Sequence of chain 1.C:
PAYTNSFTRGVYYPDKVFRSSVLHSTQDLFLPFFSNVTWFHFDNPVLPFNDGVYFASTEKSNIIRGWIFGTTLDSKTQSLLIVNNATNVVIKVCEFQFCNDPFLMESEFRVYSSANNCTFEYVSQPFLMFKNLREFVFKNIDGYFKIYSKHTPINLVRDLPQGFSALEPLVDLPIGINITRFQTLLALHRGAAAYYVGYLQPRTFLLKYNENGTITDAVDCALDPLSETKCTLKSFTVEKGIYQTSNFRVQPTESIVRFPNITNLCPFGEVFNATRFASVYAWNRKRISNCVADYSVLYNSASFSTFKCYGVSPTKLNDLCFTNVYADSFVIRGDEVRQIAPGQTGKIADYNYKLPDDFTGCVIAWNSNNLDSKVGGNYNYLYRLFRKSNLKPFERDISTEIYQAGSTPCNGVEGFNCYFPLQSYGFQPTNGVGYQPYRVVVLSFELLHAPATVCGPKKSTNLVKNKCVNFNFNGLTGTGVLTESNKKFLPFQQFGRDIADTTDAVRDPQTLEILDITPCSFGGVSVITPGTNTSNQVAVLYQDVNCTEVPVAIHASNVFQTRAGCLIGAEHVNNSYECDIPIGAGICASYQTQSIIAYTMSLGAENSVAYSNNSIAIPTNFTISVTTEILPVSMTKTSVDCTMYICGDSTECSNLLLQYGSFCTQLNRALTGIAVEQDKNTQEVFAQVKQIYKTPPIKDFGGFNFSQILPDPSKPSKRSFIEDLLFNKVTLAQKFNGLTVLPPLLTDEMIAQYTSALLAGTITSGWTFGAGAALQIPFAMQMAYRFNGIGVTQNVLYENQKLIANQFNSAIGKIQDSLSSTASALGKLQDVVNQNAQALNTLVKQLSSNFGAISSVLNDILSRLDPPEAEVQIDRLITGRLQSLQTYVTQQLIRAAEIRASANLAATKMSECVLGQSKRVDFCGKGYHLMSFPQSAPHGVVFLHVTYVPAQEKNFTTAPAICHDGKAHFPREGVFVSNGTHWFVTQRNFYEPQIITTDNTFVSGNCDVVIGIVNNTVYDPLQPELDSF

This small molecule binds to this protein.
Small molecule (SMILES): CC(=O)N[C@@H]1[C@@H](O)[C@H](O)[C@@H](CO)O[C@H]1O

Binding-site contacts:
Ligand atom O4 contacts residue GLU132 of chain 1.C at 3.5 Å (salt-bridge).
Ligand atom N2 contacts residue SER112 of chain 1.C at 4.1 Å.
Ligand atom C4 contacts residue ASN165 of chain 1.C at 4.3 Å.
Ligand atom N2 contacts residue ASN165 of chain 1.C at 2.9 Å (h-bond).
Ligand atom C2 contacts residue ASN165 of chain 1.C at 2.5 Å.
Ligand atom C5 contacts residue ASN165 of chain 1.C at 3.7 Å.
Ligand atom C2 contacts residue GLU132 of chain 1.C at 4.4 Å.
Ligand atom O7 contacts residue ASN164 of chain 1.C at 3.7 Å.
Ligand atom O3 contacts residue SER112 of chain 1.C at 2.8 Å (h-bond).
Ligand atom C7 contacts residue ASN165 of chain 1.C at 3.7 Å.
Ligand atom O7 contacts residue GLU132 of chain 1.C at 3.4 Å.
Ligand atom C3 contacts residue ASN165 of chain 1.C at 3.8 Å.
Ligand atom C3 contacts residue SER112 of chain 1.C at 3.9 Å.
Ligand atom C4 contacts residue SER112 of chain 1.C at 4.3 Å.
Ligand atom O4 contacts residue SER112 of chain 1.C at 3.8 Å.
Ligand atom C3 contacts residue GLU132 of chain 1.C at 3.8 Å.
Ligand atom O7 contacts residue SER112 of chain 1.C at 3.6 Å.
Ligand atom O3 contacts residue GLU132 of chain 1.C at 3.0 Å.
Ligand atom C1 contacts residue ASN165 of chain 1.C at 1.4 Å.
Ligand atom O7 contacts residue ASN165 of chain 1.C at 4.1 Å.
Ligand atom C7 contacts residue SER112 of chain 1.C at 3.5 Å.
Ligand atom C7 contacts residue GLU132 of chain 1.C at 4.4 Å.
Ligand atom O5 contacts residue ASN165 of chain 1.C at 2.4 Å (h-bond).
Ligand atom C8 contacts residue SER112 of chain 1.C at 3.4 Å.
Ligand atom C4 contacts residue GLU132 of chain 1.C at 3.4 Å.
Ligand atom C7 contacts residue ASN164 of chain 1.C at 4.5 Å.